This protein binds this small molecule.
Small molecule (SMILES): CC(=O)N[C@@H]1[C@@H](O)[C@H](O)[C@@H](CO)O[C@H]1O

Sequence of chain 5.F:
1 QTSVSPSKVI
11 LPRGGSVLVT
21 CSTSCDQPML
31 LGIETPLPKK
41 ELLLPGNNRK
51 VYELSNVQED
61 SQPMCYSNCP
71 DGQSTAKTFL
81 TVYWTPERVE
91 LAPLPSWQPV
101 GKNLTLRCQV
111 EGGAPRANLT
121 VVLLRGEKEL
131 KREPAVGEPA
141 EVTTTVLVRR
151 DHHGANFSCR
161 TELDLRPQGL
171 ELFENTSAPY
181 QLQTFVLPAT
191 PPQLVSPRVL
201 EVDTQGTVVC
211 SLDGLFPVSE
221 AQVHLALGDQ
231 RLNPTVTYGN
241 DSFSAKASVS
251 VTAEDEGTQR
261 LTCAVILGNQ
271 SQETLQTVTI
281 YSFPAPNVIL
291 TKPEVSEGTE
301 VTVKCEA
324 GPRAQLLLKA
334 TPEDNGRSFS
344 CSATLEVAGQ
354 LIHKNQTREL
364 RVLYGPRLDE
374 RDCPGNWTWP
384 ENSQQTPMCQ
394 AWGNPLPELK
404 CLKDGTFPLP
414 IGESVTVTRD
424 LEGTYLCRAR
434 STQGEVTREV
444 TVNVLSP

Binding-site contacts:
Ligand atom O7 contacts residue ASN156 of chain 5.F at 3.2 Å (h-bond).
Ligand atom C7 contacts residue ASN156 of chain 5.F at 3.3 Å.
Ligand atom C8 contacts residue ASN156 of chain 5.F at 4.2 Å.
Ligand atom N2 contacts residue ASN156 of chain 5.F at 2.5 Å (h-bond).
Ligand atom C1 contacts residue GLY126 of chain 5.F at 3.4 Å.
Ligand atom C6 contacts residue GLU127 of chain 5.F at 3.8 Å.
Ligand atom O3 contacts residue GLU127 of chain 5.F at 4.2 Å.
Ligand atom C1 contacts residue ASN156 of chain 5.F at 1.4 Å.
Ligand atom C4 contacts residue ASN156 of chain 5.F at 4.2 Å.
Ligand atom C4 contacts residue GLU127 of chain 5.F at 3.6 Å.
Ligand atom O5 contacts residue ASN156 of chain 5.F at 2.5 Å (h-bond).
Ligand atom C3 contacts residue ASN156 of chain 5.F at 3.6 Å.
Ligand atom C5 contacts residue GLU127 of chain 5.F at 3.6 Å.
Ligand atom C3 contacts residue GLU127 of chain 5.F at 3.6 Å.
Ligand atom C8 contacts residue PRO179 of chain 5.F at 4.4 Å (hydrophobic).
Ligand atom C5 contacts residue ASN156 of chain 5.F at 3.7 Å.
Ligand atom C6 contacts residue LYS128 of chain 5.F at 4.3 Å.
Ligand atom O5 contacts residue GLY126 of chain 5.F at 3.7 Å.
Ligand atom O4 contacts residue GLU127 of chain 5.F at 3.1 Å (salt-bridge).
Ligand atom C2 contacts residue ASN156 of chain 5.F at 2.3 Å.
Ligand atom C5 contacts residue GLY126 of chain 5.F at 4.0 Å.